A small-molecule ligand and the protein it binds are described below.
Small molecule (SMILES): OC[C@H]1O[C@@H](O)[C@@H](O)[C@@H](O)[C@@H]1O

Binding-site contacts:
Ligand atom O6 contacts residue ADP1 of chain 1.EB at 4.0 Å.
Ligand atom O4 contacts residue SER126 of chain 1.M at 3.0 Å (h-bond).
Ligand atom O5 contacts residue NAP1 of chain 1.DB at 3.4 Å (h-bond).
Ligand atom O2 contacts residue LYS225 of chain 1.M at 3.1 Å (salt-bridge).
Ligand atom C4 contacts residue LYS225 of chain 1.M at 4.1 Å.
Ligand atom O6 contacts residue PHE215 of chain 1.M at 4.2 Å.
Ligand atom O6 contacts residue NAP1 of chain 1.DB at 3.1 Å.
Ligand atom C3 contacts residue SER126 of chain 1.M at 2.9 Å.
Ligand atom O4 contacts residue NAP1 of chain 1.DB at 3.0 Å (h-bond).
Ligand atom C5 contacts residue THR128 of chain 1.M at 4.1 Å.
Ligand atom C2 contacts residue NAP1 of chain 1.DB at 4.3 Å.
Ligand atom C3 contacts residue ADP1 of chain 1.EB at 3.7 Å.
Ligand atom C1 contacts residue NAP1 of chain 1.DB at 4.3 Å.
Ligand atom C3 contacts residue LYS225 of chain 1.M at 3.7 Å.
Ligand atom C2 contacts residue SER126 of chain 1.M at 4.3 Å.
Ligand atom C3 contacts residue MET228 of chain 1.M at 4.1 Å (hydrophobic).
Ligand atom C6 contacts residue SER163 of chain 1.M at 3.5 Å.
Ligand atom C5 contacts residue NAP1 of chain 1.DB at 4.0 Å.
Ligand atom C4 contacts residue SER126 of chain 1.M at 3.5 Å.
Ligand atom O2 contacts residue ADP1 of chain 1.EB at 2.7 Å (h-bond).
Ligand atom C1 contacts residue THR128 of chain 1.M at 4.1 Å.
Ligand atom C6 contacts residue PHE187 of chain 1.M at 3.9 Å (hydrophobic).
Ligand atom C1 contacts residue ADP1 of chain 1.EB at 1.4 Å.
Ligand atom C4 contacts residue NAP1 of chain 1.DB at 3.8 Å.
Ligand atom O2 contacts residue MET228 of chain 1.M at 3.3 Å (h-bond).
Ligand atom C6 contacts residue NAP1 of chain 1.DB at 3.0 Å.
Ligand atom C5 contacts residue PHE187 of chain 1.M at 4.3 Å (hydrophobic).
Ligand atom C4 contacts residue ADP1 of chain 1.EB at 4.2 Å.
Ligand atom O3 contacts residue SER126 of chain 1.M at 2.9 Å (h-bond).
Ligand atom C5 contacts residue ADP1 of chain 1.EB at 3.6 Å.
Ligand atom O2 contacts residue NAP1 of chain 1.DB at 3.4 Å (h-bond).
Ligand atom O3 contacts residue LYS225 of chain 1.M at 2.7 Å (salt-bridge).
Ligand atom C2 contacts residue ADP1 of chain 1.EB at 2.4 Å.
Ligand atom O6 contacts residue SER163 of chain 1.M at 2.9 Å (h-bond).
Ligand atom C2 contacts residue LYS225 of chain 1.M at 3.9 Å.
Ligand atom C2 contacts residue MET228 of chain 1.M at 3.6 Å (hydrophobic).
Ligand atom O5 contacts residue ADP1 of chain 1.EB at 2.3 Å (h-bond).
Ligand atom C5 contacts residue SER126 of chain 1.M at 4.3 Å.
Ligand atom O4 contacts residue PHE187 of chain 1.M at 3.7 Å.
Ligand atom O3 contacts residue MET228 of chain 1.M at 3.6 Å.

Sequence of chain 1.M:
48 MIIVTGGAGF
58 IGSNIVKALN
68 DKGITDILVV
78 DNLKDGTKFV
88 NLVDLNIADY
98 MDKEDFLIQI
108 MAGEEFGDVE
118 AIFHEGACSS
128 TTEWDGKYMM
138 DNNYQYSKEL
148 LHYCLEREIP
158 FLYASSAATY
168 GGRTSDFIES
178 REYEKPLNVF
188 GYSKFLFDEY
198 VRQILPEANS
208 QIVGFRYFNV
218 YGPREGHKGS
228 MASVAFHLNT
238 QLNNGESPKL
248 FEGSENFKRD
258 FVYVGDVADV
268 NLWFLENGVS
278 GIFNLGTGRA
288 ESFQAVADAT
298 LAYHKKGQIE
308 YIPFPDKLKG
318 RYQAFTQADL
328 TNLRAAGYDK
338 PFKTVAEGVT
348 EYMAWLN